Binding-site contacts:
Ligand atom N6 contacts residue THR161 of chain 4.A at 3.4 Å (h-bond).
Ligand atom N3 contacts residue ASP45 of chain 4.A at 4.3 Å.
Ligand atom N6 contacts residue ASN122 of chain 4.A at 3.4 Å (h-bond).
Ligand atom C5 contacts residue ASN122 of chain 4.A at 3.9 Å.
Ligand atom C2 contacts residue THR161 of chain 4.A at 3.5 Å.
Ligand atom C6 contacts residue PHE74 of chain 4.A at 4.2 Å (hydrophobic).
Ligand atom N6 contacts residue TYR75 of chain 4.A at 3.5 Å.
Ligand atom C81 contacts residue LEU49 of chain 4.A at 4.0 Å (hydrophobic).
Ligand atom C6 contacts residue TYR75 of chain 4.A at 4.4 Å (hydrophobic).
Ligand atom C5 contacts residue TYR75 of chain 4.A at 4.5 Å (hydrophobic).
Ligand atom C81 contacts residue ASN122 of chain 4.A at 3.9 Å.
Ligand atom N1 contacts residue THR161 of chain 4.A at 2.9 Å (h-bond).
Ligand atom N6 contacts residue SER158 of chain 4.A at 3.5 Å (h-bond).
Ligand atom C8 contacts residue ASN122 of chain 4.A at 3.6 Å.
Ligand atom N6 contacts residue ALA162 of chain 4.A at 4.0 Å.
Ligand atom C6 contacts residue ASP45 of chain 4.A at 4.3 Å.
Ligand atom N7 contacts residue TYR75 of chain 4.A at 4.0 Å.
Ligand atom C5 contacts residue ALA162 of chain 4.A at 3.8 Å (hydrophobic).
Ligand atom C4 contacts residue ASP45 of chain 4.A at 3.9 Å.
Ligand atom N3 contacts residue PHE74 of chain 4.A at 4.5 Å.
Ligand atom C81 contacts residue GLY46 of chain 4.A at 3.6 Å.
Ligand atom C4 contacts residue ALA162 of chain 4.A at 4.1 Å (hydrophobic).
Ligand atom C6 contacts residue THR161 of chain 4.A at 3.6 Å.
Ligand atom N6 contacts residue GLY159 of chain 4.A at 4.4 Å.
Ligand atom C81 contacts residue ASP45 of chain 4.A at 3.7 Å.
Ligand atom N3 contacts residue ALA162 of chain 4.A at 4.3 Å.
Ligand atom C6 contacts residue ASN122 of chain 4.A at 4.2 Å.
Ligand atom C2 contacts residue ALA162 of chain 4.A at 4.0 Å (hydrophobic).
Ligand atom N7 contacts residue ALA162 of chain 4.A at 4.4 Å.
Ligand atom N7 contacts residue ASN122 of chain 4.A at 3.0 Å (h-bond).
Ligand atom N9 contacts residue ASP45 of chain 4.A at 3.9 Å.
Ligand atom N3 contacts residue THR161 of chain 4.A at 4.5 Å.
Ligand atom C6 contacts residue ALA162 of chain 4.A at 3.6 Å (hydrophobic).
Ligand atom C8 contacts residue ASP45 of chain 4.A at 3.5 Å.
Ligand atom N1 contacts residue ALA162 of chain 4.A at 3.7 Å.
Ligand atom N7 contacts residue ASP45 of chain 4.A at 3.7 Å.
Ligand atom N1 contacts residue PHE74 of chain 4.A at 3.3 Å.
Ligand atom C5 contacts residue ASP45 of chain 4.A at 3.9 Å.
Ligand atom N6 contacts residue PHE74 of chain 4.A at 4.3 Å.
Ligand atom C2 contacts residue PHE74 of chain 4.A at 3.5 Å (hydrophobic).

Sequence of chain 4.A:
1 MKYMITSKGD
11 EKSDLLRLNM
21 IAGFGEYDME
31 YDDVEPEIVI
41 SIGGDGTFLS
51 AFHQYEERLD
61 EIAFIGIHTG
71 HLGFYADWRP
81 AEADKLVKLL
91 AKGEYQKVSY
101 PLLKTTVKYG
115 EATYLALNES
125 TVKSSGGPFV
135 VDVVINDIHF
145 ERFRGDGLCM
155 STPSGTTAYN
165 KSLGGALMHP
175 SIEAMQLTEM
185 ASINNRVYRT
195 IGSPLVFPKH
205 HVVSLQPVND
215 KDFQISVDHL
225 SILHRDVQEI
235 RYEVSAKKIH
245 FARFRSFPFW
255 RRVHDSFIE

A protein and the small-molecule ligand that binds it are described below.
Small molecule (SMILES): CCn1c(C)nc2c(N)ncnc21